Sequence of chain 1.H:
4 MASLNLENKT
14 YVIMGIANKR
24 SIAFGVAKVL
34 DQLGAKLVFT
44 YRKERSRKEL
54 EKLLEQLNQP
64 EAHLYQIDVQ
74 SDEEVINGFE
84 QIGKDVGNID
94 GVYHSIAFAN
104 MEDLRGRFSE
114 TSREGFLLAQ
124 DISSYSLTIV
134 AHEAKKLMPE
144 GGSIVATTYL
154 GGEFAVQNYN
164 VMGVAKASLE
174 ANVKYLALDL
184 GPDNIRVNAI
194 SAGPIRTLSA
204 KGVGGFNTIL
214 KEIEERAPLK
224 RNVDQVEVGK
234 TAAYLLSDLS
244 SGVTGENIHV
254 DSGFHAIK

A small-molecule ligand and the protein it binds are described below.
Small molecule (SMILES): C=C(CC/C=C/C=C/C[C@H](C)CC(=O)C[C@@H](O)CNC(=O)[C@H](C)[C@@H](C)OC(N)=O)C[C@@H](C)C/C(C)=C/C(=O)O

Binding-site contacts:
Ligand atom O17 contacts residue MET104 of chain 1.H at 3.4 Å.
Ligand atom O39 contacts residue TYR162 of chain 1.H at 2.7 Å (h-bond).
Ligand atom C37 contacts residue NDP1 of chain 1.W at 3.2 Å.
Ligand atom C35 contacts residue PHE209 of chain 1.H at 3.9 Å (hydrophobic).
Ligand atom C30 contacts residue TYR162 of chain 1.H at 3.3 Å (hydrophobic).
Ligand atom C37 contacts residue TYR162 of chain 1.H at 3.6 Å (hydrophobic).
Ligand atom C35 contacts residue ALA203 of chain 1.H at 3.8 Å (hydrophobic).
Ligand atom O21 contacts residue PHE101 of chain 1.H at 3.4 Å.
Ligand atom O17 contacts residue ALA102 of chain 1.H at 2.6 Å (h-bond).
Ligand atom O38 contacts residue NDP1 of chain 1.W at 2.8 Å.
Ligand atom C01 contacts residue GLN160 of chain 1.H at 3.5 Å.
Ligand atom C27 contacts residue SER202 of chain 1.H at 3.4 Å.
Ligand atom O39 contacts residue NDP1 of chain 1.W at 2.4 Å (h-bond).
Ligand atom C16 contacts residue PHE101 of chain 1.H at 3.8 Å (hydrophobic).
Ligand atom O26 contacts residue SER202 of chain 1.H at 3.1 Å (h-bond).
Ligand atom C11 contacts residue ALA100 of chain 1.H at 3.5 Å (hydrophobic).
Ligand atom O29 contacts residue PHE101 of chain 1.H at 3.4 Å.
Ligand atom C32 contacts residue TYR152 of chain 1.H at 3.7 Å (hydrophobic).
Ligand atom C36 contacts residue TYR162 of chain 1.H at 3.6 Å (hydrophobic).
Ligand atom N28 contacts residue SER202 of chain 1.H at 2.8 Å (h-bond).
Ligand atom C16 contacts residue ALA102 of chain 1.H at 3.6 Å (hydrophobic).
Ligand atom C31 contacts residue PHE209 of chain 1.H at 3.8 Å (hydrophobic).
Ligand atom O14 contacts residue ALA102 of chain 1.H at 3.0 Å (h-bond).
Ligand atom C36 contacts residue NDP1 of chain 1.W at 3.4 Å.
Ligand atom C32 contacts residue PHE209 of chain 1.H at 3.8 Å (hydrophobic).
Ligand atom C13 contacts residue SER202 of chain 1.H at 3.8 Å.
Ligand atom C11 contacts residue SER202 of chain 1.H at 3.4 Å.
Ligand atom C04 contacts residue VAL206 of chain 1.H at 3.7 Å (hydrophobic).
Ligand atom C35 contacts residue NDP1 of chain 1.W at 3.6 Å.
Ligand atom O29 contacts residue NDP1 of chain 1.W at 3.5 Å.
Ligand atom N28 contacts residue ALA100 of chain 1.H at 2.7 Å (h-bond).
Ligand atom C05 contacts residue VAL206 of chain 1.H at 3.3 Å (hydrophobic).
Ligand atom C12 contacts residue SER202 of chain 1.H at 3.4 Å.
Ligand atom C01 contacts residue VAL159 of chain 1.H at 3.8 Å (hydrophobic).
Ligand atom C13 contacts residue ALA102 of chain 1.H at 3.8 Å (hydrophobic).
Ligand atom N28 contacts residue NDP1 of chain 1.W at 3.7 Å.
Ligand atom C27 contacts residue PHE101 of chain 1.H at 3.7 Å (hydrophobic).
Ligand atom O14 contacts residue PHE101 of chain 1.H at 3.6 Å.
Ligand atom C34 contacts residue NDP1 of chain 1.W at 3.7 Å.
Ligand atom C25 contacts residue NDP1 of chain 1.W at 3.3 Å.